Binding-site contacts:
Ligand atom O2 contacts residue LYS49 of chain 4.F at 3.0 Å (salt-bridge).
Ligand atom N3 contacts residue ARG57 of chain 4.F at 3.1 Å.
Ligand atom C2' contacts residue LYS49 of chain 4.F at 4.0 Å.
Ligand atom O2 contacts residue ARG57 of chain 4.F at 3.0 Å.
Ligand atom N1 contacts residue LYS49 of chain 4.F at 4.3 Å.
Ligand atom C2 contacts residue ARG57 of chain 4.F at 3.4 Å.
Ligand atom C5 contacts residue ARG57 of chain 4.F at 3.6 Å.
Ligand atom C6 contacts residue ARG57 of chain 4.F at 2.9 Å.
Ligand atom C1' contacts residue LYS49 of chain 4.F at 3.8 Å.
Ligand atom C4 contacts residue ARG57 of chain 4.F at 3.6 Å.
Ligand atom O2 contacts residue ARG65 of chain 4.F at 4.0 Å.
Ligand atom N3 contacts residue ARG65 of chain 4.F at 3.3 Å (salt-bridge).
Ligand atom C2 contacts residue ARG65 of chain 4.F at 4.4 Å.
Ligand atom N1 contacts residue ARG57 of chain 4.F at 2.7 Å (salt-bridge).
Ligand atom O4 contacts residue ARG57 of chain 4.F at 3.2 Å (salt-bridge).
Ligand atom C4 contacts residue ARG65 of chain 4.F at 3.7 Å.
Ligand atom O4 contacts residue ARG65 of chain 4.F at 3.3 Å (salt-bridge).
Ligand atom C1' contacts residue ARG57 of chain 4.F at 2.9 Å.
Ligand atom O4' contacts residue ARG57 of chain 4.F at 3.0 Å (salt-bridge).
Ligand atom C2 contacts residue LYS49 of chain 4.F at 3.9 Å.
Ligand atom C2' contacts residue ARG57 of chain 4.F at 4.4 Å.
Ligand atom O2' contacts residue LYS49 of chain 4.F at 3.4 Å.

Sequence of chain 4.F:
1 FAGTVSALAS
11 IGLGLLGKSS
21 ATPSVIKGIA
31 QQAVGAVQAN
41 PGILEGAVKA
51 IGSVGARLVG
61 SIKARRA

A small-molecule ligand and the protein it binds are described below.
Small molecule (SMILES): O=c1ccn([C@@H]2O[C@H](CO[P](=O)(O)O[C@H]3[C@@H](O)[C@H](n4ccc(=O)[nH]c4=O)O[C@@H]3CO[P](=O)(O)O[C@H]3[C@@H](O)[C@H](n4ccc(=O)[nH]c4=O)O[C@@H]3CO[P](=O)(O)O[C@H]3[C@@H](O)[C@H](n4ccc(=O)[nH]c4=O)O[C@@H]3CO)[C@@H](O)[C@H]2O)c(=O)[nH]1